Sequence of chain 1.B:
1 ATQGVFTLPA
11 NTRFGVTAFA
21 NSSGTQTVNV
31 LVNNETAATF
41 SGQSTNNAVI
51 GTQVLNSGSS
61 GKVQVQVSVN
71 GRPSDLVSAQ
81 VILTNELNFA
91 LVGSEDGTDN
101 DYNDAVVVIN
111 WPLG

A small-molecule ligand and the protein it binds are described below.
Small molecule (SMILES): CC(C)C[C@H](NC(=O)[C@H](CCCCN)NC(=O)[C@H](N)CCCCN)C(=O)N[C@@H](CC(C)C)C(=O)N[C@@H](CCCCN)C(=O)N[C@@H](CC(C)C)C(=O)N[C@@H](CC(C)C)C(=O)N[C@@H](CCCCN)C(=O)N[C@@H](CC(C)C)C(=O)N[C@@H](CC(C)C)C(=O)N[C@H](CC(C)C)C(N)=O

Binding-site contacts:
Ligand atom N contacts residue ZDC1 of chain 1.R at 1.4 Å.
Ligand atom CD2 contacts residue THR98 of chain 1.B at 3.3 Å.
Ligand atom CE contacts residue GLY24 of chain 1.B at 4.2 Å.
Ligand atom O contacts residue ZDC1 of chain 1.R at 3.2 Å (h-bond).
Ligand atom CA contacts residue SER23 of chain 1.B at 4.1 Å.
Ligand atom CA contacts residue ZDC1 of chain 1.R at 2.5 Å.
Ligand atom NZ contacts residue ASN70 of chain 1.B at 2.9 Å (h-bond).
Ligand atom CA contacts residue ZDC1 of chain 1.R at 3.2 Å.
Ligand atom CG contacts residue SER23 of chain 1.B at 4.1 Å.
Ligand atom CE contacts residue VAL69 of chain 1.B at 3.8 Å (hydrophobic).
Ligand atom N contacts residue SER23 of chain 1.B at 3.3 Å.
Ligand atom C contacts residue ZDC1 of chain 1.R at 3.8 Å.
Ligand atom CG contacts residue THR98 of chain 1.B at 4.1 Å.
Ligand atom CA contacts residue ZDC1 of chain 1.R at 3.8 Å.
Ligand atom CD1 contacts residue ZDC1 of chain 1.R at 3.9 Å.
Ligand atom CE contacts residue ASN70 of chain 1.B at 3.8 Å.
Ligand atom NZ contacts residue VAL69 of chain 1.B at 4.0 Å.
Ligand atom CB contacts residue ZDC1 of chain 1.R at 3.8 Å.
Ligand atom C contacts residue ZDC1 of chain 1.R at 2.8 Å.
Ligand atom CD contacts residue SER23 of chain 1.B at 4.1 Å.
Ligand atom CG contacts residue GLY24 of chain 1.B at 4.4 Å.
Ligand atom C contacts residue SER23 of chain 1.B at 4.2 Å.
Ligand atom CD2 contacts residue ZDC1 of chain 1.R at 3.8 Å.
Ligand atom CG contacts residue ZDC1 of chain 1.R at 3.8 Å.
Ligand atom CD1 contacts residue GLY97 of chain 1.B at 4.2 Å.
Ligand atom N contacts residue ZDC1 of chain 1.R at 2.5 Å (h-bond).
Ligand atom N contacts residue SER23 of chain 1.B at 4.2 Å.
Ligand atom CD1 contacts residue THR98 of chain 1.B at 3.7 Å.
Ligand atom N contacts residue ZDC1 of chain 1.R at 3.1 Å (h-bond).
Ligand atom C contacts residue ZDC1 of chain 1.R at 3.5 Å.
Ligand atom CB contacts residue ZDC1 of chain 1.R at 3.1 Å.
Ligand atom CB contacts residue SER23 of chain 1.B at 3.0 Å.
Ligand atom CA contacts residue SER23 of chain 1.B at 3.9 Å.
Ligand atom N contacts residue SER23 of chain 1.B at 4.3 Å.
Ligand atom CB contacts residue ZDC1 of chain 1.R at 4.5 Å.